Sequence of chain 2.A:
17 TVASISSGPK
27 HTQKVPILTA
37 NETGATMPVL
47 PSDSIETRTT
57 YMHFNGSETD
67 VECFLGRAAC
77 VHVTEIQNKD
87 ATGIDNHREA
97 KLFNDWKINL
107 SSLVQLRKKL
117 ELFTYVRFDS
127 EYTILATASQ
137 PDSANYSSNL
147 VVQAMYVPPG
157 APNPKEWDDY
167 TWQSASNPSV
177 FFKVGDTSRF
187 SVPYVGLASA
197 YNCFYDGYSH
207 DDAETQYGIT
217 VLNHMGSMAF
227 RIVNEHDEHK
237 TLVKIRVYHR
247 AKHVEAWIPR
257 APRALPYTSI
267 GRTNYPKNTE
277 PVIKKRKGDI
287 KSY

Binding-site contacts:
Ligand atom N3A contacts residue TYR152 of chain 2.A at 3.5 Å.
Ligand atom C2A contacts residue PHE186 of chain 2.A at 3.3 Å (hydrophobic).
Ligand atom C4C contacts residue VAL188 of chain 2.A at 3.7 Å (hydrophobic).
Ligand atom N3A contacts residue ALA24 of chain 2.C at 3.8 Å.
Ligand atom C2B contacts residue VAL188 of chain 2.A at 3.5 Å (hydrophobic).
Ligand atom C4A contacts residue PRO174 of chain 2.A at 3.1 Å (hydrophobic).
Ligand atom C1B contacts residue TYR128 of chain 2.A at 3.6 Å (hydrophobic).
Ligand atom C6B contacts residue TYR128 of chain 2.A at 3.3 Å (hydrophobic).
Ligand atom C3C contacts residue TYR128 of chain 2.A at 3.4 Å (hydrophobic).
Ligand atom N2 contacts residue LEU106 of chain 2.A at 3.8 Å.
Ligand atom C1C contacts residue LEU106 of chain 2.A at 3.8 Å (hydrophobic).
Ligand atom C4B contacts residue TYR152 of chain 2.A at 3.8 Å (hydrophobic).
Ligand atom C5C contacts residue VAL191 of chain 2.A at 3.8 Å (hydrophobic).
Ligand atom O1B contacts residue TYR128 of chain 2.A at 3.4 Å (h-bond).
Ligand atom C1C contacts residue TYR128 of chain 2.A at 3.7 Å (hydrophobic).
Ligand atom N3A contacts residue PRO174 of chain 2.A at 3.7 Å.
Ligand atom C5B contacts residue PHE186 of chain 2.A at 3.9 Å (hydrophobic).
Ligand atom C2A contacts residue TYR152 of chain 2.A at 3.6 Å (hydrophobic).
Ligand atom C4 contacts residue TYR197 of chain 2.A at 3.8 Å (hydrophobic).
Ligand atom O1 contacts residue MET221 of chain 2.A at 3.9 Å.
Ligand atom O1 contacts residue LEU106 of chain 2.A at 3.7 Å.
Ligand atom C5A contacts residue PHE186 of chain 2.A at 3.5 Å (hydrophobic).
Ligand atom C4B contacts residue PHE186 of chain 2.A at 3.6 Å (hydrophobic).
Ligand atom C6B contacts residue ILE104 of chain 2.A at 3.6 Å (hydrophobic).
Ligand atom O1B contacts residue ILE104 of chain 2.A at 3.9 Å.
Ligand atom C5A contacts residue VAL176 of chain 2.A at 3.6 Å (hydrophobic).
Ligand atom C31 contacts residue ASN219 of chain 2.A at 3.3 Å.
Ligand atom C3 contacts residue ASN219 of chain 2.A at 4.0 Å.
Ligand atom N3A contacts residue PHE186 of chain 2.A at 4.0 Å.
Ligand atom C1B contacts residue ILE104 of chain 2.A at 4.0 Å (hydrophobic).
Ligand atom O1A contacts residue PHE186 of chain 2.A at 3.0 Å.
Ligand atom C5B contacts residue MET224 of chain 2.A at 3.8 Å (hydrophobic).
Ligand atom C4 contacts residue LEU106 of chain 2.A at 3.9 Å (hydrophobic).
Ligand atom C1B contacts residue VAL188 of chain 2.A at 3.8 Å (hydrophobic).
Ligand atom C3B contacts residue TYR152 of chain 2.A at 3.7 Å (hydrophobic).
Ligand atom C2C contacts residue TYR197 of chain 2.A at 3.7 Å (hydrophobic).
Ligand atom C3B contacts residue VAL188 of chain 2.A at 3.8 Å (hydrophobic).
Ligand atom C5 contacts residue LEU106 of chain 2.A at 3.8 Å (hydrophobic).
Ligand atom N2 contacts residue ASN219 of chain 2.A at 3.8 Å.
Ligand atom C4C contacts residue VAL191 of chain 2.A at 3.0 Å (hydrophobic).

Sequence of chain 2.C:
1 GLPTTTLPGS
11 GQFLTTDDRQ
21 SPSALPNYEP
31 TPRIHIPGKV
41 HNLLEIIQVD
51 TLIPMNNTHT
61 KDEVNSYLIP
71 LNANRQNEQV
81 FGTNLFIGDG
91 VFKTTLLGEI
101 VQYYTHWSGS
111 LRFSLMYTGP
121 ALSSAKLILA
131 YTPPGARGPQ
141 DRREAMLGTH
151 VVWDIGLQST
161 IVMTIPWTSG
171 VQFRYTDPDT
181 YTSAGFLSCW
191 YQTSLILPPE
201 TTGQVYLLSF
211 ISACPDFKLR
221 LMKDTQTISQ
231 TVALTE

A protein and the small-molecule ligand that binds it are described below.
Small molecule (SMILES): Cc1cc(CCCCCOc2ccc(C3=NCCO3)cc2)on1